Binding-site contacts:
Ligand atom C2 contacts residue NA1 of chain 1.K at 3.3 Å.
Ligand atom C3 contacts residue ASN236 of chain 1.A at 3.4 Å.
Ligand atom C8 contacts residue TRP198 of chain 1.A at 3.6 Å (hydrophobic).
Ligand atom O6 contacts residue TRP198 of chain 1.A at 3.2 Å.
Ligand atom C3 contacts residue ASN205 of chain 1.A at 3.4 Å.
Ligand atom O3 contacts residue ASN205 of chain 1.A at 2.7 Å (h-bond).
Ligand atom C7 contacts residue TRP198 of chain 1.A at 3.6 Å (hydrophobic).
Ligand atom C7 contacts residue SER231 of chain 1.A at 3.6 Å.
Ligand atom O4 contacts residue HIS287 of chain 1.A at 2.6 Å (h-bond).
Ligand atom O7 contacts residue TRP198 of chain 1.A at 2.9 Å (h-bond).
Ligand atom O3 contacts residue TRP204 of chain 1.A at 3.5 Å (h-bond).
Ligand atom O3 contacts residue GLY101 of chain 1.A at 3.6 Å (h-bond).
Ligand atom O3 contacts residue NA1 of chain 1.K at 2.4 Å (h-bond).
Ligand atom C4 contacts residue HIS287 of chain 1.A at 3.5 Å.
Ligand atom C6 contacts residue ASN361 of chain 1.A at 3.6 Å.
Ligand atom C3 contacts residue NA1 of chain 1.K at 3.3 Å.
Ligand atom C2 contacts residue GLU290 of chain 1.A at 3.5 Å.
Ligand atom O6 contacts residue THR197 of chain 1.A at 3.4 Å.
Ligand atom O6 contacts residue HIS287 of chain 1.A at 3.6 Å (h-bond).
Ligand atom N2 contacts residue GLU290 of chain 1.A at 2.9 Å (salt-bridge).
Ligand atom O7 contacts residue SER231 of chain 1.A at 3.4 Å (h-bond).
Ligand atom O4 contacts residue GLN132 of chain 1.A at 3.0 Å (h-bond).
Ligand atom O4 contacts residue ASN236 of chain 1.A at 2.8 Å (h-bond).
Ligand atom C6 contacts residue THR201 of chain 1.A at 3.6 Å.
Ligand atom O1 contacts residue ASP229 of chain 1.A at 2.9 Å (salt-bridge).
Ligand atom C8 contacts residue ASP229 of chain 1.A at 3.6 Å.
Ligand atom O2 contacts residue GLU290 of chain 1.A at 3.6 Å.
Ligand atom O4 contacts residue HIS102 of chain 1.A at 2.7 Å (h-bond).
Ligand atom O5 contacts residue TRP198 of chain 1.A at 3.5 Å.
Ligand atom O2 contacts residue TYR234 of chain 1.A at 3.0 Å (h-bond).
Ligand atom C6 contacts residue TRP198 of chain 1.A at 3.6 Å (hydrophobic).
Ligand atom O7 contacts residue TYR234 of chain 1.A at 3.1 Å.
Ligand atom N2 contacts residue ASP229 of chain 1.A at 2.9 Å (salt-bridge).
Ligand atom C4 contacts residue HIS102 of chain 1.A at 3.4 Å.
Ligand atom O5 contacts residue TYR283 of chain 1.A at 3.5 Å.
Ligand atom O4 contacts residue ASN361 of chain 1.A at 2.8 Å (h-bond).
Ligand atom C3 contacts residue GLU290 of chain 1.A at 3.5 Å.
Ligand atom O2 contacts residue NA1 of chain 1.K at 2.4 Å (h-bond).
Ligand atom O6 contacts residue LEU172 of chain 1.A at 3.5 Å.
Ligand atom O6 contacts residue THR201 of chain 1.A at 3.6 Å.

The small molecule below binds the protein below.
Small molecule (SMILES): CC(=O)N[C@@H]1[C@@H](O[C@H]2O[C@H](CO)[C@H](O[C@H]3O[C@H](CO[C@@H]4O[C@@H](C)[C@H](O)[C@@H](O)[C@H]4O)[C@@H](O)[C@H](O)[C@H]3O)[C@H](O[C@@H]3O[C@H](CO)[C@@H](O)[C@H](O)[C@H]3NC(C)=O)[C@H]2O)[C@H](O)[C@@H](CO)O[C@@H]1O

Sequence of chain 1.A:
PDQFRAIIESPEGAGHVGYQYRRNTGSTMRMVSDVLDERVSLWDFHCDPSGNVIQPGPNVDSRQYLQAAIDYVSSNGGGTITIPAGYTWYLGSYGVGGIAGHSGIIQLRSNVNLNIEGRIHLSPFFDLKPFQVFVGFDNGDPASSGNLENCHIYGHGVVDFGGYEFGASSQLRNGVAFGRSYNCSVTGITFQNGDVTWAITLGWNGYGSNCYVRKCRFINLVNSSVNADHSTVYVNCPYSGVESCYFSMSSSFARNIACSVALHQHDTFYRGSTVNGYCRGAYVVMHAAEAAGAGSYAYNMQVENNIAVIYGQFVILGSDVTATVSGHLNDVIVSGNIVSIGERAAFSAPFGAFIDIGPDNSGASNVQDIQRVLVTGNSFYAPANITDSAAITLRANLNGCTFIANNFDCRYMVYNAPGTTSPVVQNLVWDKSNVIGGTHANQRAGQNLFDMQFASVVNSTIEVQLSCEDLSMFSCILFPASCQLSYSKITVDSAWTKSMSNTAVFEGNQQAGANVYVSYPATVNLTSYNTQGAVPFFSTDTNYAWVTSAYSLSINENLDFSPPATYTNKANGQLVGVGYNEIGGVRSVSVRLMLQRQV